Sequence of chain 1.E:
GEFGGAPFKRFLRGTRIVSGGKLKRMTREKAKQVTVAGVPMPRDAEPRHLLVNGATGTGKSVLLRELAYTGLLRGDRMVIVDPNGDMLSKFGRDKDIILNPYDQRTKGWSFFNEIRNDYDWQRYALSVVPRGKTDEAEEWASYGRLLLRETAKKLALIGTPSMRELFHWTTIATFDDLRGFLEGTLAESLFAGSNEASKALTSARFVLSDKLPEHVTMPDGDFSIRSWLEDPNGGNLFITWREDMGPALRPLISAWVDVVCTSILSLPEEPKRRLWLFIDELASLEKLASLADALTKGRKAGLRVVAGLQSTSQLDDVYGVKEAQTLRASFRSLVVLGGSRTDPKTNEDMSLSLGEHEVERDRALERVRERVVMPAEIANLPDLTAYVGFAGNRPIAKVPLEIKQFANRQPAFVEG

A protein and the small-molecule ligand that binds it are described below.
Small molecule (SMILES): Nc1nc2c(ncn2[C@@H]2O[C@H](CO[P](=O)(O)O[P](=O)(O)NP(=O)(O)O)[C@@H](O)[C@H]2O)c(=O)[nH]1

Binding-site contacts:
Ligand atom PB contacts residue GLY62 of chain 1.E at 3.9 Å.
Ligand atom O2B contacts residue SER66 of chain 1.E at 2.4 Å (h-bond).
Ligand atom C4 contacts residue ILE421 of chain 1.E at 3.4 Å (hydrophobic).
Ligand atom O3A contacts residue GLY62 of chain 1.E at 3.4 Å.
Ligand atom O2G contacts residue THR61 of chain 1.E at 4.2 Å.
Ligand atom O3' contacts residue ARG53 of chain 1.F at 2.6 Å (salt-bridge).
Ligand atom C1' contacts residue ILE421 of chain 1.E at 3.5 Å (hydrophobic).
Ligand atom PG contacts residue ARG304 of chain 1.F at 3.5 Å.
Ligand atom N9 contacts residue ILE421 of chain 1.E at 3.4 Å.
Ligand atom O4' contacts residue ILE421 of chain 1.E at 4.2 Å.
Ligand atom O2A contacts residue SER66 of chain 1.E at 3.2 Å.
Ligand atom O6 contacts residue GLN423 of chain 1.E at 3.3 Å (h-bond).
Ligand atom C6 contacts residue GLN423 of chain 1.E at 3.7 Å.
Ligand atom O4' contacts residue LEU402 of chain 1.E at 4.0 Å.
Ligand atom O1A contacts residue VAL67 of chain 1.E at 3.5 Å (h-bond).
Ligand atom O1A contacts residue GLY64 of chain 1.E at 3.0 Å.
Ligand atom O3A contacts residue SER66 of chain 1.E at 3.9 Å.
Ligand atom C5 contacts residue ILE421 of chain 1.E at 4.0 Å (hydrophobic).
Ligand atom C6 contacts residue ILE421 of chain 1.E at 4.1 Å (hydrophobic).
Ligand atom O1B contacts residue GLY62 of chain 1.E at 2.8 Å (h-bond).
Ligand atom PB contacts residue SER66 of chain 1.E at 3.4 Å.
Ligand atom O1A contacts residue SER66 of chain 1.E at 2.9 Å (h-bond).
Ligand atom PA contacts residue GLY64 of chain 1.E at 4.0 Å.
Ligand atom O3G contacts residue ARG304 of chain 1.F at 2.6 Å (salt-bridge).
Ligand atom N3B contacts residue SER66 of chain 1.E at 3.5 Å (h-bond).
Ligand atom PA contacts residue SER66 of chain 1.E at 3.5 Å.
Ligand atom O1G contacts residue ARG304 of chain 1.F at 3.4 Å (salt-bridge).
Ligand atom C2 contacts residue ILE421 of chain 1.E at 4.1 Å (hydrophobic).
Ligand atom O3A contacts residue GLY64 of chain 1.E at 4.2 Å.
Ligand atom C5' contacts residue GLY62 of chain 1.E at 3.7 Å.
Ligand atom O5' contacts residue GLY64 of chain 1.E at 3.8 Å.
Ligand atom N3 contacts residue ILE421 of chain 1.E at 3.4 Å.
Ligand atom C3' contacts residue ARG53 of chain 1.F at 3.9 Å.
Ligand atom O2B contacts residue LYS65 of chain 1.E at 4.1 Å.
Ligand atom C4' contacts residue GLY62 of chain 1.E at 3.7 Å.
Ligand atom O1A contacts residue LYS65 of chain 1.E at 3.3 Å (salt-bridge).
Ligand atom O1B contacts residue THR61 of chain 1.E at 3.8 Å.
Ligand atom O5' contacts residue GLY62 of chain 1.E at 3.7 Å.
Ligand atom N1 contacts residue GLN423 of chain 1.E at 3.5 Å (h-bond).
Ligand atom O2G contacts residue ARG304 of chain 1.F at 4.0 Å.

Sequence of chain 1.F:
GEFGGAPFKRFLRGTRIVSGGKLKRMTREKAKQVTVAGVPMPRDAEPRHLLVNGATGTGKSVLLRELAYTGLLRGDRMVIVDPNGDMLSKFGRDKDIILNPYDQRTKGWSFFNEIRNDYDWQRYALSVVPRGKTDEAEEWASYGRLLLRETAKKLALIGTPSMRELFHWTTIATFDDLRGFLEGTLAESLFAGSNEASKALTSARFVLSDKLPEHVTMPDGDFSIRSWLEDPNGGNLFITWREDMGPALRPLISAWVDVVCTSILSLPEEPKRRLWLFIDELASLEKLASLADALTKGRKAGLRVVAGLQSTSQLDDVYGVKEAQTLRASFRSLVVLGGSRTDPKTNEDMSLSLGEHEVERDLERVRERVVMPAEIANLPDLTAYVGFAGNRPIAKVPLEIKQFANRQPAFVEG